Binding-site contacts:
Ligand atom N3A contacts residue MET181 of chain 49.A at 3.3 Å.
Ligand atom C1C contacts residue THR97 of chain 49.A at 3.9 Å.
Ligand atom C4 contacts residue TYR192 of chain 49.A at 3.5 Å (hydrophobic).
Ligand atom C5A contacts residue PRO168 of chain 49.A at 4.0 Å (hydrophobic).
Ligand atom C5B contacts residue TYR146 of chain 49.A at 3.4 Å (hydrophobic).
Ligand atom C31 contacts residue ASN214 of chain 49.A at 3.3 Å.
Ligand atom C4A contacts residue ALA24 of chain 49.C at 4.0 Å (hydrophobic).
Ligand atom N2 contacts residue W711 of chain 49.F at 2.9 Å.
Ligand atom C4B contacts residue TYR146 of chain 49.A at 3.7 Å (hydrophobic).
Ligand atom C3 contacts residue W711 of chain 49.F at 3.3 Å.
Ligand atom O1 contacts residue W711 of chain 49.F at 3.7 Å.
Ligand atom C4B contacts residue ILE183 of chain 49.A at 4.0 Å (hydrophobic).
Ligand atom C4C contacts residue MET117 of chain 49.A at 3.9 Å (hydrophobic).
Ligand atom C2A contacts residue TYR146 of chain 49.A at 3.7 Å (hydrophobic).
Ligand atom O1B contacts residue ILE95 of chain 49.A at 3.6 Å.
Ligand atom C3C contacts residue LEU216 of chain 49.A at 3.7 Å (hydrophobic).
Ligand atom C2B contacts residue ILE219 of chain 49.A at 3.8 Å (hydrophobic).
Ligand atom C31 contacts residue W711 of chain 49.F at 3.0 Å.
Ligand atom N2 contacts residue THR97 of chain 49.A at 3.7 Å.
Ligand atom C5A contacts residue ILE170 of chain 49.A at 3.8 Å (hydrophobic).
Ligand atom C1C contacts residue PHE115 of chain 49.A at 3.9 Å (hydrophobic).
Ligand atom C5B contacts residue ILE183 of chain 49.A at 3.7 Å (hydrophobic).
Ligand atom O1 contacts residue THR97 of chain 49.A at 3.4 Å (h-bond).
Ligand atom C4A contacts residue LEU14 of chain 50.C at 4.0 Å (hydrophobic).
Ligand atom C31 contacts residue LEU216 of chain 49.A at 3.4 Å (hydrophobic).
Ligand atom C4A contacts residue MET181 of chain 49.A at 3.6 Å (hydrophobic).
Ligand atom C2C contacts residue LEU216 of chain 49.A at 3.7 Å (hydrophobic).
Ligand atom C5A contacts residue ILE144 of chain 49.A at 3.7 Å (hydrophobic).
Ligand atom C1B contacts residue ILE183 of chain 49.A at 4.0 Å (hydrophobic).
Ligand atom C6B contacts residue TYR146 of chain 49.A at 3.8 Å (hydrophobic).
Ligand atom C2A contacts residue MET181 of chain 49.A at 3.7 Å (hydrophobic).
Ligand atom C3B contacts residue ILE219 of chain 49.A at 3.8 Å (hydrophobic).
Ligand atom N3A contacts residue ALA24 of chain 49.C at 3.8 Å.
Ligand atom C6C contacts residue ILE186 of chain 49.A at 3.9 Å (hydrophobic).
Ligand atom N3A contacts residue TYR146 of chain 49.A at 4.0 Å.
Ligand atom C2C contacts residue THR97 of chain 49.A at 3.9 Å.
Ligand atom C6B contacts residue ILE183 of chain 49.A at 3.6 Å (hydrophobic).
Ligand atom C4A contacts residue ILE170 of chain 49.A at 3.9 Å (hydrophobic).
Ligand atom O1A contacts residue PHE121 of chain 49.A at 4.0 Å.
Ligand atom C3C contacts residue TYR192 of chain 49.A at 4.0 Å (hydrophobic).

Sequence of chain 49.A:
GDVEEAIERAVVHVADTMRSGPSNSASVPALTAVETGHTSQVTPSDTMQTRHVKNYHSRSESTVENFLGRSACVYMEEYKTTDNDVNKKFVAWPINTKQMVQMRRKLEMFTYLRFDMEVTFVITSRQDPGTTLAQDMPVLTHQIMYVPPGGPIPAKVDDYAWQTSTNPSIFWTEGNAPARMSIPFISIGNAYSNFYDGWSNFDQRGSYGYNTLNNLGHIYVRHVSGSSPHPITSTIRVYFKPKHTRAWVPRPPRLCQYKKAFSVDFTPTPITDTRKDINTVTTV

Sequence of chain 50.C:
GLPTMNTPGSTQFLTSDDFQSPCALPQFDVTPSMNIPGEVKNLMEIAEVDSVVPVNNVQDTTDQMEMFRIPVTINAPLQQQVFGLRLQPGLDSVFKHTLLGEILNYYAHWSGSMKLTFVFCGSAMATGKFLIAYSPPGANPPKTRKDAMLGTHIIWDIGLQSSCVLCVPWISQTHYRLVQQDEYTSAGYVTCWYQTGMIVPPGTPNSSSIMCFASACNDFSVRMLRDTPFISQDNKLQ

Sequence of chain 49.C:
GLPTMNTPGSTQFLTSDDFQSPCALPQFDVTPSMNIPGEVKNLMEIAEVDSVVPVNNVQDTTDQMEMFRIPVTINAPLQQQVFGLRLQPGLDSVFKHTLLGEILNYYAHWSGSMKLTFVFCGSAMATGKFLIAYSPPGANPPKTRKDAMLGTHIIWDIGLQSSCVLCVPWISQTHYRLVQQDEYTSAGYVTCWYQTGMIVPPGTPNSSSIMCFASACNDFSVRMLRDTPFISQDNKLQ

The small molecule below binds the protein below.
Small molecule (SMILES): Cc1cc(CCCCCCCOc2ccc(C3=NCCO3)cc2)on1